Binding-site contacts:
Ligand atom O16 contacts residue TYR280 of chain 1.B at 3.6 Å.
Ligand atom C10 contacts residue TYR280 of chain 1.B at 3.6 Å (hydrophobic).
Ligand atom C2 contacts residue SER278 of chain 1.B at 3.5 Å.
Ligand atom O17 contacts residue ASN326 of chain 1.B at 3.8 Å.
Ligand atom O21 contacts residue VAL62 of chain 1.B at 3.6 Å.
Ligand atom C17 contacts residue TYR280 of chain 1.B at 3.5 Å (hydrophobic).
Ligand atom C20 contacts residue SER224 of chain 1.B at 3.7 Å.
Ligand atom C4 contacts residue HIS281 of chain 1.B at 3.5 Å.
Ligand atom O19 contacts residue SER222 of chain 1.B at 3.2 Å (h-bond).
Ligand atom C10 contacts residue ARG220 of chain 1.B at 3.6 Å.
Ligand atom C9 contacts residue ARG220 of chain 1.B at 3.8 Å.
Ligand atom C1 contacts residue SER278 of chain 1.B at 3.4 Å.
Ligand atom O17 contacts residue ARG220 of chain 1.B at 3.6 Å.
Ligand atom O24 contacts residue TYR280 of chain 1.B at 3.8 Å.
Ligand atom C3 contacts residue SER278 of chain 1.B at 3.6 Å.
Ligand atom C11 contacts residue TYR280 of chain 1.B at 3.8 Å (hydrophobic).
Ligand atom O17 contacts residue TYR280 of chain 1.B at 3.6 Å.
Ligand atom C17 contacts residue ARG220 of chain 1.B at 3.5 Å.
Ligand atom C3 contacts residue LYS276 of chain 1.B at 3.3 Å.
Ligand atom C23 contacts residue VAL62 of chain 1.B at 3.8 Å (hydrophobic).
Ligand atom C15 contacts residue ARG220 of chain 1.B at 3.8 Å.
Ligand atom O22 contacts residue TYR280 of chain 1.B at 3.4 Å.
Ligand atom O19 contacts residue MET73 of chain 1.B at 3.7 Å.
Ligand atom O20 contacts residue SER224 of chain 1.B at 3.1 Å (h-bond).
Ligand atom C11 contacts residue ARG220 of chain 1.B at 3.7 Å.
Ligand atom C4 contacts residue SER278 of chain 1.B at 3.7 Å.
Ligand atom O24 contacts residue LYS283 of chain 1.B at 3.2 Å (salt-bridge).
Ligand atom O9 contacts residue LEU334 of chain 1.B at 3.3 Å.
Ligand atom C14 contacts residue TYR280 of chain 1.B at 3.8 Å (hydrophobic).
Ligand atom O19 contacts residue SER224 of chain 1.B at 3.0 Å (h-bond).
Ligand atom C19 contacts residue SER224 of chain 1.B at 3.1 Å.
Ligand atom O23 contacts residue VAL62 of chain 1.B at 3.1 Å.
Ligand atom C16 contacts residue ARG220 of chain 1.B at 3.6 Å.
Ligand atom O20 contacts residue MET73 of chain 1.B at 3.8 Å.
Ligand atom C5 contacts residue SER278 of chain 1.B at 3.6 Å.
Ligand atom C6 contacts residue SER278 of chain 1.B at 3.5 Å.
Ligand atom O16 contacts residue LEU221 of chain 1.B at 3.8 Å.
Ligand atom O23 contacts residue SER279 of chain 1.B at 3.0 Å (h-bond).
Ligand atom C15 contacts residue TYR280 of chain 1.B at 3.7 Å (hydrophobic).
Ligand atom C16 contacts residue TYR280 of chain 1.B at 3.6 Å (hydrophobic).

Sequence of chain 1.B:
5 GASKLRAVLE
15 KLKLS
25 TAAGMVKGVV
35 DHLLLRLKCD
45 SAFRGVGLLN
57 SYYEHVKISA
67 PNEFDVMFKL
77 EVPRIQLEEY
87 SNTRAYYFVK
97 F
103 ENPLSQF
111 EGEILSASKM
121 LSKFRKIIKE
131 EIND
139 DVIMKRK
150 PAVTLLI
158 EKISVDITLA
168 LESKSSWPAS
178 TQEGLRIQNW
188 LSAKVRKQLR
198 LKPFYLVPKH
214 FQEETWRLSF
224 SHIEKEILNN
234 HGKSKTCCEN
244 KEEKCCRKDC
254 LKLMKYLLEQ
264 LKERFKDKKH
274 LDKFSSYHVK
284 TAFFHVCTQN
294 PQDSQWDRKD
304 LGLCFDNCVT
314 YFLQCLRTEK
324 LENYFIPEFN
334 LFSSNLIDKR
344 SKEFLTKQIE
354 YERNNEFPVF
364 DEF

A protein and the small-molecule ligand that binds it are described below.
Small molecule (SMILES): O=C(O)[C@H]1O[C@@H](Oc2cc3oc(-c4ccccc4)cc(=O)c3c(O)c2O)[C@H](O)[C@@H](O)[C@@H]1O